A protein and the small-molecule ligand that binds it are described below.
Small molecule (SMILES): OC[C@H]1O[C@H](O)[C@H](O)[C@@H](O)[C@@H]1O

Sequence of chain 3.A:
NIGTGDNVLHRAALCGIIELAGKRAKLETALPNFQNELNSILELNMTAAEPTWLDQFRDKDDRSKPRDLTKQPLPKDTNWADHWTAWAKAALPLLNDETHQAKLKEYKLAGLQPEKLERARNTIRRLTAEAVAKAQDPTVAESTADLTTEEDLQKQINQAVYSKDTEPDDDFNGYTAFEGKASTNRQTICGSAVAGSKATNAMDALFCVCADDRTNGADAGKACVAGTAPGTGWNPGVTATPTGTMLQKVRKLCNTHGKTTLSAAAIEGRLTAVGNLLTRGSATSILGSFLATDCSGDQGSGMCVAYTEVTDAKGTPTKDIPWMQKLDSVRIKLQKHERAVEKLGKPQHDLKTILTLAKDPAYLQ

Binding-site contacts:
Ligand atom C3 contacts residue SER301 of chain 3.A at 2.9 Å.
Ligand atom C1 contacts residue SER296 of chain 3.A at 3.9 Å.
Ligand atom O3 contacts residue SER301 of chain 3.A at 4.2 Å.
Ligand atom O4 contacts residue ASP298 of chain 3.A at 4.4 Å.
Ligand atom O5 contacts residue SER301 of chain 3.A at 2.3 Å (h-bond).
Ligand atom C2 contacts residue ASP294 of chain 3.A at 3.5 Å.
Ligand atom O6 contacts residue ALA292 of chain 3.A at 4.3 Å.
Ligand atom C1 contacts residue SER301 of chain 3.A at 1.4 Å.
Ligand atom C4 contacts residue ASP298 of chain 3.A at 4.5 Å.
Ligand atom C3 contacts residue ASP298 of chain 3.A at 3.4 Å.
Ligand atom C6 contacts residue ALA292 of chain 3.A at 4.4 Å (hydrophobic).
Ligand atom O4 contacts residue SER301 of chain 3.A at 4.4 Å.
Ligand atom O2 contacts residue ASP294 of chain 3.A at 2.8 Å (salt-bridge).
Ligand atom O2 contacts residue ASP298 of chain 3.A at 3.9 Å.
Ligand atom O2 contacts residue SER296 of chain 3.A at 2.9 Å (h-bond).
Ligand atom O6 contacts residue GLY300 of chain 3.A at 4.4 Å.
Ligand atom C1 contacts residue ASP294 of chain 3.A at 3.5 Å.
Ligand atom C5 contacts residue SER301 of chain 3.A at 2.8 Å.
Ligand atom C5 contacts residue GLY300 of chain 3.A at 3.6 Å.
Ligand atom C2 contacts residue SER296 of chain 3.A at 3.9 Å.
Ligand atom C4 contacts residue SER301 of chain 3.A at 3.4 Å.
Ligand atom O2 contacts residue SER301 of chain 3.A at 2.8 Å (h-bond).
Ligand atom C3 contacts residue SER296 of chain 3.A at 4.4 Å.
Ligand atom O5 contacts residue THR293 of chain 3.A at 4.4 Å.
Ligand atom O3 contacts residue ASP298 of chain 3.A at 3.6 Å (salt-bridge).
Ligand atom C1 contacts residue THR293 of chain 3.A at 4.2 Å.
Ligand atom C2 contacts residue ASP298 of chain 3.A at 4.2 Å.
Ligand atom O5 contacts residue GLY300 of chain 3.A at 3.5 Å (h-bond).
Ligand atom O5 contacts residue ALA292 of chain 3.A at 3.5 Å (h-bond).
Ligand atom C6 contacts residue GLY300 of chain 3.A at 3.4 Å.
Ligand atom C2 contacts residue SER301 of chain 3.A at 2.3 Å.
Ligand atom C1 contacts residue GLY300 of chain 3.A at 4.3 Å.
Ligand atom C6 contacts residue SER301 of chain 3.A at 4.1 Å.
Ligand atom C1 contacts residue ALA292 of chain 3.A at 3.4 Å (hydrophobic).